The small molecule below binds the protein below.
Small molecule (SMILES): O=C1NCC[C@H]1C[C@@H](CO)NC(=O)[C@@H]1CC2(CCCC2)CN1C(=O)OCc1ccccc1

Binding-site contacts:
Ligand atom C13 contacts residue CYS145 of chain 2.A at 1.8 Å (hydrophobic).
Ligand atom O2 contacts residue MET165 of chain 2.A at 3.1 Å.
Ligand atom N1 contacts residue MET165 of chain 2.A at 3.9 Å.
Ligand atom C6 contacts residue HIS164 of chain 2.A at 3.7 Å.
Ligand atom C23 contacts residue ASP187 of chain 2.A at 3.3 Å.
Ligand atom C11 contacts residue HIS163 of chain 2.A at 3.9 Å.
Ligand atom O5 contacts residue GLU166 of chain 2.A at 3.6 Å.
Ligand atom C14 contacts residue GLU166 of chain 2.A at 3.0 Å.
Ligand atom C9 contacts residue GLU166 of chain 2.A at 3.5 Å.
Ligand atom C23 contacts residue ARG188 of chain 2.A at 3.5 Å.
Ligand atom O5 contacts residue HIS163 of chain 2.A at 2.6 Å (h-bond).
Ligand atom C16 contacts residue GLU166 of chain 2.A at 3.3 Å.
Ligand atom C5 contacts residue HIS41 of chain 2.A at 3.9 Å.
Ligand atom N3 contacts residue PHE140 of chain 2.A at 3.4 Å (h-bond).
Ligand atom O2 contacts residue GLU166 of chain 2.A at 2.9 Å (salt-bridge).
Ligand atom N2 contacts residue HIS164 of chain 2.A at 3.0 Å (h-bond).
Ligand atom N3 contacts residue GLU166 of chain 2.A at 3.2 Å (salt-bridge).
Ligand atom C9 contacts residue HIS163 of chain 2.A at 3.7 Å.
Ligand atom C7 contacts residue ASN142 of chain 2.A at 4.0 Å.
Ligand atom C1 contacts residue MET165 of chain 2.A at 3.7 Å (hydrophobic).
Ligand atom C21 contacts residue MET49 of chain 2.A at 3.9 Å (hydrophobic).
Ligand atom C11 contacts residue CYS145 of chain 2.A at 3.2 Å (hydrophobic).
Ligand atom O5 contacts residue HIS172 of chain 2.A at 3.6 Å.
Ligand atom C12 contacts residue CYS145 of chain 2.A at 2.7 Å (hydrophobic).
Ligand atom C17 contacts residue GLU166 of chain 2.A at 3.9 Å.
Ligand atom C22 contacts residue MET49 of chain 2.A at 3.9 Å (hydrophobic).
Ligand atom O4 contacts residue CYS145 of chain 2.A at 2.9 Å (h-bond).
Ligand atom C3 contacts residue GLN189 of chain 2.A at 3.9 Å.
Ligand atom O4 contacts residue SER144 of chain 2.A at 3.3 Å (h-bond).
Ligand atom C13 contacts residue HIS41 of chain 2.A at 4.0 Å.
Ligand atom C11 contacts residue LEU141 of chain 2.A at 3.9 Å (hydrophobic).
Ligand atom N2 contacts residue MET165 of chain 2.A at 4.0 Å.
Ligand atom C9 contacts residue PHE140 of chain 2.A at 4.0 Å (hydrophobic).
Ligand atom C4 contacts residue MET165 of chain 2.A at 3.7 Å (hydrophobic).
Ligand atom C8 contacts residue ASN142 of chain 2.A at 3.8 Å.
Ligand atom O4 contacts residue GLY143 of chain 2.A at 3.1 Å (h-bond).
Ligand atom C15 contacts residue GLU166 of chain 2.A at 3.5 Å.
Ligand atom O5 contacts residue PHE140 of chain 2.A at 3.3 Å.
Ligand atom N2 contacts residue CYS145 of chain 2.A at 2.9 Å (h-bond).
Ligand atom C4 contacts residue HIS164 of chain 2.A at 3.4 Å.

Sequence of chain 1.A:
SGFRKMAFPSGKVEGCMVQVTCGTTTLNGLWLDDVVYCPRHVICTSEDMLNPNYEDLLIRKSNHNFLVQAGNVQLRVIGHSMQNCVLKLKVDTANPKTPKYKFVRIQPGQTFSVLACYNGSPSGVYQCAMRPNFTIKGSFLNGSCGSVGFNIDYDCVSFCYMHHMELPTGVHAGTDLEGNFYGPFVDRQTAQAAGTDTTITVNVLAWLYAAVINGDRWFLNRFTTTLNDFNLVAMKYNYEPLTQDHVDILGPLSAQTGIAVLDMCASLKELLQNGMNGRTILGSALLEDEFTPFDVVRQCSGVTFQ

Sequence of chain 2.A:
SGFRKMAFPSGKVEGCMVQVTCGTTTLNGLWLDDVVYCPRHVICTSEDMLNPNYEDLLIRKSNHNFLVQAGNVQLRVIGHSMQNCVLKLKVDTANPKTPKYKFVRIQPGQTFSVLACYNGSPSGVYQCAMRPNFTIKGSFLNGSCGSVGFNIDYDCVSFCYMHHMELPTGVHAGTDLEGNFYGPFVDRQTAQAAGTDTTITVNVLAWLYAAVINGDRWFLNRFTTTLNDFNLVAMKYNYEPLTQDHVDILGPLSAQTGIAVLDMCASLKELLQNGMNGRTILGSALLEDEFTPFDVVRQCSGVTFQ